Binding-site contacts:
Ligand atom OAF contacts residue CO31 of chain 1.TC at 2.5 Å (h-bond).
Ligand atom NAO contacts residue LEU404 of chain 1.L at 3.2 Å (h-bond).
Ligand atom CAM contacts residue PHE315 of chain 1.L at 3.8 Å (hydrophobic).
Ligand atom OAF contacts residue LEU404 of chain 1.L at 3.9 Å.
Ligand atom O contacts residue ASP296 of chain 1.L at 2.8 Å (salt-bridge).
Ligand atom CAK contacts residue THR405 of chain 1.L at 3.9 Å.
Ligand atom OAF contacts residue ZN1 of chain 1.UC at 2.7 Å.
Ligand atom O contacts residue LYS303 of chain 1.L at 2.9 Å (salt-bridge).
Ligand atom NAW contacts residue GLY406 of chain 1.L at 3.8 Å.
Ligand atom CAH contacts residue LEU409 of chain 1.L at 3.8 Å (hydrophobic).
Ligand atom O contacts residue ZN1 of chain 1.UC at 2.0 Å.
Ligand atom NAO contacts residue ASP376 of chain 1.L at 3.2 Å (salt-bridge).
Ligand atom CAM contacts residue ALA494 of chain 1.L at 3.3 Å (hydrophobic).
Ligand atom C contacts residue LYS303 of chain 1.L at 3.7 Å.
Ligand atom OAF contacts residue LYS291 of chain 1.L at 3.0 Å (salt-bridge).
Ligand atom C contacts residue ZN1 of chain 1.UC at 2.9 Å.
Ligand atom NAO contacts residue CO31 of chain 1.TC at 3.1 Å (h-bond).
Ligand atom OAF contacts residue ASP376 of chain 1.L at 3.1 Å (salt-bridge).
Ligand atom CAT contacts residue LYS303 of chain 1.L at 3.8 Å.
Ligand atom CAG contacts residue PHE315 of chain 1.L at 3.8 Å (hydrophobic).
Ligand atom CAI contacts residue GLY406 of chain 1.L at 3.5 Å.
Ligand atom C contacts residue ASP376 of chain 1.L at 3.1 Å.
Ligand atom N contacts residue LEU404 of chain 1.L at 3.6 Å (h-bond).
Ligand atom OAF contacts residue GLU378 of chain 1.L at 3.2 Å (salt-bridge).
Ligand atom CAG contacts residue ALA494 of chain 1.L at 3.0 Å (hydrophobic).
Ligand atom NAO contacts residue ZN1 of chain 1.SC at 3.4 Å.
Ligand atom OAF contacts residue ZN1 of chain 1.SC at 2.3 Å.
Ligand atom C contacts residue ZN1 of chain 1.SC at 3.8 Å.
Ligand atom C contacts residue ASP296 of chain 1.L at 3.7 Å.
Ligand atom O contacts residue ASP376 of chain 1.L at 2.8 Å (salt-bridge).
Ligand atom OAF contacts residue ASP296 of chain 1.L at 3.4 Å (salt-bridge).
Ligand atom CAK contacts residue GLY406 of chain 1.L at 3.4 Å.
Ligand atom CAI contacts residue LEU404 of chain 1.L at 3.5 Å (hydrophobic).
Ligand atom OAD contacts residue ASP376 of chain 1.L at 3.9 Å.
Ligand atom CAJ contacts residue LYS303 of chain 1.L at 3.5 Å.
Ligand atom O contacts residue ZN1 of chain 1.SC at 3.5 Å.
Ligand atom CAU contacts residue GLY406 of chain 1.L at 3.5 Å.
Ligand atom CA contacts residue LYS303 of chain 1.L at 3.7 Å.
Ligand atom NAO contacts residue ZN1 of chain 1.UC at 3.2 Å.
Ligand atom CAL contacts residue GLY406 of chain 1.L at 3.9 Å.

A small-molecule ligand and the protein it binds are described below.
Small molecule (SMILES): CC(C)(C)OC(=O)N[C@H](C(=O)NO)c1ccc(-n2cccn2)cc1

Sequence of chain 1.L:
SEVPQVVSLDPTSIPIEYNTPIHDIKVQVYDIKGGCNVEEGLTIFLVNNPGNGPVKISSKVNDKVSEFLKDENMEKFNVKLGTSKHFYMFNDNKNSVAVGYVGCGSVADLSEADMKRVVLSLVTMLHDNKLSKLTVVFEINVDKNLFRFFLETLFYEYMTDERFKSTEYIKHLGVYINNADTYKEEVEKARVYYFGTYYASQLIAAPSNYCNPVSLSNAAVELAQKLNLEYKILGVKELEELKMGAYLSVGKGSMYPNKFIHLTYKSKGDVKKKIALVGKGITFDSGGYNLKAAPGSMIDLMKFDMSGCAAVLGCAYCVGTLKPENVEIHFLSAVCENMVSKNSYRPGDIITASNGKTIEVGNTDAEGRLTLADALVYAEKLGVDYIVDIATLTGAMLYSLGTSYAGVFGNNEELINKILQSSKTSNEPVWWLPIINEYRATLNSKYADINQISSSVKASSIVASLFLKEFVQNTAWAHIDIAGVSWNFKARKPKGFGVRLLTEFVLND